Binding-site contacts:
Ligand atom C29 contacts residue PHE979 of chain 1.B at 3.4 Å (hydrophobic).
Ligand atom N03 contacts residue TYR949 of chain 1.B at 3.6 Å.
Ligand atom C05 contacts residue ILE336 of chain 1.B at 3.9 Å (hydrophobic).
Ligand atom C21 contacts residue PHE332 of chain 1.B at 3.2 Å (hydrophobic).
Ligand atom N22 contacts residue PHE979 of chain 1.B at 3.6 Å.
Ligand atom N24 contacts residue MET68 of chain 1.B at 3.3 Å.
Ligand atom SE1 contacts residue ILE336 of chain 1.B at 3.8 Å.
Ligand atom C04 contacts residue ILE336 of chain 1.B at 3.7 Å (hydrophobic).
Ligand atom C04 contacts residue PHE979 of chain 1.B at 4.1 Å (hydrophobic).
Ligand atom O25 contacts residue MET68 of chain 1.B at 3.0 Å.
Ligand atom C05 contacts residue MET68 of chain 1.B at 3.7 Å (hydrophobic).
Ligand atom C19 contacts residue PHE979 of chain 1.B at 4.0 Å (hydrophobic).
Ligand atom SE3 contacts residue SER975 of chain 1.B at 3.8 Å.
Ligand atom C08 contacts residue MET68 of chain 1.B at 3.9 Å (hydrophobic).
Ligand atom C08 contacts residue MET945 of chain 1.B at 3.7 Å (hydrophobic).
Ligand atom C07 contacts residue MET945 of chain 1.B at 3.5 Å (hydrophobic).
Ligand atom N22 contacts residue PHE974 of chain 1.B at 4.0 Å.
Ligand atom C07 contacts residue LEU64 of chain 1.B at 3.4 Å (hydrophobic).
Ligand atom N03 contacts residue MET68 of chain 1.B at 4.1 Å.
Ligand atom C02 contacts residue MET68 of chain 1.B at 3.6 Å (hydrophobic).
Ligand atom C29 contacts residue MET982 of chain 1.B at 3.6 Å (hydrophobic).
Ligand atom C01 contacts residue PHE979 of chain 1.B at 3.1 Å (hydrophobic).
Ligand atom SE3 contacts residue PHE979 of chain 1.B at 3.9 Å.
Ligand atom C28 contacts residue PHE979 of chain 1.B at 4.0 Å (hydrophobic).
Ligand atom N24 contacts residue TYR949 of chain 1.B at 2.8 Å (h-bond).
Ligand atom N03 contacts residue PHE979 of chain 1.B at 3.0 Å.
Ligand atom C02 contacts residue PHE332 of chain 1.B at 4.0 Å (hydrophobic).
Ligand atom N22 contacts residue TYR949 of chain 1.B at 2.9 Å (h-bond).
Ligand atom C01 contacts residue PHE332 of chain 1.B at 3.7 Å (hydrophobic).
Ligand atom C08 contacts residue TYR949 of chain 1.B at 3.4 Å (hydrophobic).
Ligand atom C19 contacts residue PHE974 of chain 1.B at 3.4 Å (hydrophobic).
Ligand atom C05 contacts residue TYR949 of chain 1.B at 3.9 Å (hydrophobic).
Ligand atom C21 contacts residue PHE979 of chain 1.B at 3.1 Å (hydrophobic).
Ligand atom C02 contacts residue TYR949 of chain 1.B at 3.8 Å (hydrophobic).
Ligand atom O25 contacts residue PHE332 of chain 1.B at 3.0 Å.
Ligand atom C01 contacts residue TYR949 of chain 1.B at 3.7 Å (hydrophobic).
Ligand atom C19 contacts residue TYR949 of chain 1.B at 3.7 Å (hydrophobic).
Ligand atom SE1 contacts residue LEU64 of chain 1.B at 3.9 Å.
Ligand atom C08 contacts residue LEU64 of chain 1.B at 3.6 Å (hydrophobic).
Ligand atom C02 contacts residue PHE979 of chain 1.B at 3.5 Å (hydrophobic).

This small molecule binds to this protein.
Small molecule (SMILES): CC(C)[C@@H]1NC(=O)c2c[se]c(n2)[C@H](C(C)C)NC(=O)c2c[se]c(n2)[C@H](C(C)C)NC(=O)c2c[se]c1n2

Sequence of chain 1.B:
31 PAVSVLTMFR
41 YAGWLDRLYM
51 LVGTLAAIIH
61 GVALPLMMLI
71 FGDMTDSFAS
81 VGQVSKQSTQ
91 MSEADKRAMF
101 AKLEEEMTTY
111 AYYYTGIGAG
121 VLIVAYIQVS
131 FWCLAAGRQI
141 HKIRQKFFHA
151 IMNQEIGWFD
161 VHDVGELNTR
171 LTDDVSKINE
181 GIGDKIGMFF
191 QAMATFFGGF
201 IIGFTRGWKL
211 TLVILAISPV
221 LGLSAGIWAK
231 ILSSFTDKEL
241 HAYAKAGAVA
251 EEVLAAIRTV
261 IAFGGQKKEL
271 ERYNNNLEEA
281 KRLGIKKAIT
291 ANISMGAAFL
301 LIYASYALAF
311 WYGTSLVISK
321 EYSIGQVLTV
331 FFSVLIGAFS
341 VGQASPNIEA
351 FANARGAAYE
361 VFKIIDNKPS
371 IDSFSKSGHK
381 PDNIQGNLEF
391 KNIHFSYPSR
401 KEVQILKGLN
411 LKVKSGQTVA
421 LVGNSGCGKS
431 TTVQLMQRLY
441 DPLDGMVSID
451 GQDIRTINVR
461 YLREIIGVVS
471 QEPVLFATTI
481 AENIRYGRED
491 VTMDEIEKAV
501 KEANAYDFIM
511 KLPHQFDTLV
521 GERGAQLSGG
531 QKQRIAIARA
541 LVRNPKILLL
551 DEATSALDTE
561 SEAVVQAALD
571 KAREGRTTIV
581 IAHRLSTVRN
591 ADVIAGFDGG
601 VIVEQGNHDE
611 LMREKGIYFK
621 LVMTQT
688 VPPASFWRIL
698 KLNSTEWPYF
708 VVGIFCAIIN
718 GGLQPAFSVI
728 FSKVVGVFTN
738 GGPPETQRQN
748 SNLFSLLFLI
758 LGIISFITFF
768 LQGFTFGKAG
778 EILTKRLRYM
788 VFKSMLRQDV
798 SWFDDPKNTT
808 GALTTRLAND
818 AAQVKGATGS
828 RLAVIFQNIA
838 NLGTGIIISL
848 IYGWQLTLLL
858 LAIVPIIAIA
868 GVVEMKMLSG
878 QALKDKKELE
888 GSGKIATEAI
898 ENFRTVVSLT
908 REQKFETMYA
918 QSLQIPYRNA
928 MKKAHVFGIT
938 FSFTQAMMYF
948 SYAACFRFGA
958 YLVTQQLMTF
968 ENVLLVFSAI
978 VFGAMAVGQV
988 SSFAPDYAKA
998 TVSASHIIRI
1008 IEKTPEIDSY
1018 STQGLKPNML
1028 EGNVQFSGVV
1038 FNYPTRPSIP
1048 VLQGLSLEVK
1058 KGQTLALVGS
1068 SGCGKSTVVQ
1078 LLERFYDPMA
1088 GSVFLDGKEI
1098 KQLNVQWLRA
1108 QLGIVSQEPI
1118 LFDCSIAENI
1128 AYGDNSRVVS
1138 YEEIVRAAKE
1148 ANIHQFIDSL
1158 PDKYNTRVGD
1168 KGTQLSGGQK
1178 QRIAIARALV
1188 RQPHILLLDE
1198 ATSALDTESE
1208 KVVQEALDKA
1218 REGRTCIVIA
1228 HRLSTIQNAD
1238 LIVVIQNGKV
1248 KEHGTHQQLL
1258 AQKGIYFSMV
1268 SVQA